Sequence of chain 1.C:
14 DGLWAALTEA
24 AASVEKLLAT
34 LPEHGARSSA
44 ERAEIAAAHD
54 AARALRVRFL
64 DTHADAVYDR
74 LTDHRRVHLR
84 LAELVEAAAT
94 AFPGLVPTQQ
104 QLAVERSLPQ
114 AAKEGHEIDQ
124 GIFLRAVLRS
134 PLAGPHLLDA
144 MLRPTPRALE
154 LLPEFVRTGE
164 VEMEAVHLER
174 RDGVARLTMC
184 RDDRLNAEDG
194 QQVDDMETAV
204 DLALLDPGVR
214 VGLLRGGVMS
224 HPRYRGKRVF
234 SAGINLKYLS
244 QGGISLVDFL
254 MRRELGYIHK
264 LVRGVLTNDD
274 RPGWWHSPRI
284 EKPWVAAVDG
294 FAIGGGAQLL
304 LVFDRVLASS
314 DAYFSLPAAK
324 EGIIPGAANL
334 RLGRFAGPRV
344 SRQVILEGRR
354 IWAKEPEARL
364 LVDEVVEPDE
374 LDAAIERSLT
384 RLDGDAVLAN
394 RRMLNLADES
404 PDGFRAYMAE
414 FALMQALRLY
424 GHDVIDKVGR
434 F

This protein binds this small molecule.
Small molecule (SMILES): CC(C)(CO[P](=O)(O)O[P](=O)(O)OC[C@H]1O[C@@H](n2cnc3c(N)ncnc32)[C@H](O)[C@@H]1OP(=O)(O)O)[C@@H](O)C(=O)NCCC(=O)NCCNC(=O)Cc1cc(O)cc(O)c1

Binding-site contacts:
Ligand atom CAI contacts residue ARG256 of chain 1.C at 3.5 Å.
Ligand atom N1A contacts residue ILE237 of chain 1.C at 3.6 Å.
Ligand atom CAC contacts residue ILE237 of chain 1.C at 3.6 Å (hydrophobic).
Ligand atom N1A contacts residue ASN238 of chain 1.C at 3.4 Å.
Ligand atom OAD contacts residue GLY236 of chain 1.C at 3.4 Å.
Ligand atom C12 contacts residue TYR227 of chain 1.C at 3.1 Å (hydrophobic).
Ligand atom OAD contacts residue GLY297 of chain 1.C at 3.2 Å.
Ligand atom CAG contacts residue ILE327 of chain 1.C at 3.3 Å (hydrophobic).
Ligand atom N6A contacts residue ILE237 of chain 1.C at 2.7 Å (h-bond).
Ligand atom OAK contacts residue GLY329 of chain 1.C at 2.8 Å (h-bond).
Ligand atom CAE contacts residue ILE237 of chain 1.C at 3.6 Å (hydrophobic).
Ligand atom O9A contacts residue LYS240 of chain 1.C at 2.6 Å (salt-bridge).
Ligand atom CAH contacts residue GLY329 of chain 1.C at 3.5 Å.
Ligand atom OAK contacts residue ILE327 of chain 1.C at 2.8 Å (h-bond).
Ligand atom C3' contacts residue HIS224 of chain 1.C at 3.5 Å.
Ligand atom N4P contacts residue ALA235 of chain 1.C at 3.0 Å (h-bond).
Ligand atom C2A contacts residue ASN238 of chain 1.C at 3.6 Å.
Ligand atom CAB contacts residue ILE237 of chain 1.C at 3.6 Å (hydrophobic).
Ligand atom OAL contacts residue GLY298 of chain 1.C at 3.5 Å.
Ligand atom O2' contacts residue LYS240 of chain 1.C at 3.4 Å (salt-bridge).
Ligand atom OAK contacts residue GLN418 of chain 1.C at 2.9 Å (h-bond).
Ligand atom C6A contacts residue ILE237 of chain 1.C at 3.6 Å (hydrophobic).
Ligand atom OAD contacts residue ILE237 of chain 1.C at 2.9 Å (h-bond).
Ligand atom N1A contacts residue LEU239 of chain 1.C at 3.1 Å (h-bond).
Ligand atom O3' contacts residue HIS224 of chain 1.C at 3.5 Å (h-bond).
Ligand atom O5A contacts residue TYR227 of chain 1.C at 2.5 Å (h-bond).
Ligand atom C14 contacts residue TYR316 of chain 1.C at 3.6 Å (hydrophobic).
Ligand atom C4' contacts residue HIS224 of chain 1.C at 3.6 Å.
Ligand atom P3' contacts residue LYS240 of chain 1.C at 3.6 Å.
Ligand atom OAD contacts residue GLY298 of chain 1.C at 2.9 Å (h-bond).
Ligand atom N6A contacts residue ALA235 of chain 1.C at 3.1 Å (h-bond).
Ligand atom CAH contacts residue ILE327 of chain 1.C at 3.4 Å (hydrophobic).
Ligand atom O4' contacts residue ARG187 of chain 1.C at 3.5 Å.
Ligand atom OAL contacts residue GLU191 of chain 1.C at 2.8 Å (salt-bridge).
Ligand atom OAL contacts residue ARG256 of chain 1.C at 2.9 Å.
Ligand atom CAG contacts residue ILE326 of chain 1.C at 3.3 Å (hydrophobic).
Ligand atom N7A contacts residue ALA235 of chain 1.C at 3.3 Å.
Ligand atom CAI contacts residue GLN301 of chain 1.C at 3.6 Å.
Ligand atom C13 contacts residue PHE294 of chain 1.C at 3.3 Å (hydrophobic).
Ligand atom O8A contacts residue HIS224 of chain 1.C at 2.8 Å (h-bond).